Sequence of chain 1.A:
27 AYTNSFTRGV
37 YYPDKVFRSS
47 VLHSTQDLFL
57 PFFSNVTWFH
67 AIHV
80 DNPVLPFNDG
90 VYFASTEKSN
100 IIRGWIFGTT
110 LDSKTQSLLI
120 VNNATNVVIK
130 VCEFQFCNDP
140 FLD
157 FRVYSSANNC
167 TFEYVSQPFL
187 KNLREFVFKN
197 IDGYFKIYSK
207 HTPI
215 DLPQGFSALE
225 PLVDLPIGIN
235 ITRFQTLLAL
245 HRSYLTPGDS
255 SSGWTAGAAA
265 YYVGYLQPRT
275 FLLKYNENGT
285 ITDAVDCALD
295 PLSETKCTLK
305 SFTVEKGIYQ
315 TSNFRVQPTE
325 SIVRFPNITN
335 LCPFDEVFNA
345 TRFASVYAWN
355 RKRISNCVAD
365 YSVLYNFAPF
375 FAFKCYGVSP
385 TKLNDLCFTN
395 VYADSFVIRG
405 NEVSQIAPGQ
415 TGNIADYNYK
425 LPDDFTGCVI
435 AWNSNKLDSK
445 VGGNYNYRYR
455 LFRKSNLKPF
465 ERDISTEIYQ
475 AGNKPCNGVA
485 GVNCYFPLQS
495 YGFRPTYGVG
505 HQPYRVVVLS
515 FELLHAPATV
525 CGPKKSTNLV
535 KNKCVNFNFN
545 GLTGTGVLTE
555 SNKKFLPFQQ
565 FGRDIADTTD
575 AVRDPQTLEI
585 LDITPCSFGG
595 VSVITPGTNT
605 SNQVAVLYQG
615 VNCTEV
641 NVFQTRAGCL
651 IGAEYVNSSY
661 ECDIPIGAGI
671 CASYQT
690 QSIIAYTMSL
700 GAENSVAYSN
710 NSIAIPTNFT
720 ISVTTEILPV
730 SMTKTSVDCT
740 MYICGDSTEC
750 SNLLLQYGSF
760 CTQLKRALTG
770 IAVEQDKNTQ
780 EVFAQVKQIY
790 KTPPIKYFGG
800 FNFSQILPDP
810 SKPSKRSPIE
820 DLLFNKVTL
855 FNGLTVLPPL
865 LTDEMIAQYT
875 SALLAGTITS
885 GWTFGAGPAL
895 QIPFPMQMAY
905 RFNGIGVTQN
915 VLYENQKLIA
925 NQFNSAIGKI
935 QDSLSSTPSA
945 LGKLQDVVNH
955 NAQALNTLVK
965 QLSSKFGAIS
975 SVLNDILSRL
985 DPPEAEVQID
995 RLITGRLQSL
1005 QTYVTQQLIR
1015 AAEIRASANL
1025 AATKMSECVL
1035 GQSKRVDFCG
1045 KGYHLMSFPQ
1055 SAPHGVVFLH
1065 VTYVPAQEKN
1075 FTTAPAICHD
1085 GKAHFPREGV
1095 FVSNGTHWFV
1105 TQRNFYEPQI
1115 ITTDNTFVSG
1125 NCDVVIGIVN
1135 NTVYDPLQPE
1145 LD

A small-molecule ligand and the protein it binds are described below.
Small molecule (SMILES): CC(=O)N[C@@H]1[C@@H](O)[C@H](O)[C@@H](CO)O[C@H]1O

Binding-site contacts:
Ligand atom C1 contacts residue ASN234 of chain 1.A at 4.1 Å.
Ligand atom C1 contacts residue THR236 of chain 1.A at 3.5 Å.
Ligand atom N2 contacts residue ASN234 of chain 1.A at 3.5 Å (h-bond).
Ligand atom O7 contacts residue ASN234 of chain 1.A at 2.2 Å (h-bond).
Ligand atom C6 contacts residue THR236 of chain 1.A at 4.4 Å.
Ligand atom C7 contacts residue ASN234 of chain 1.A at 2.9 Å.
Ligand atom C5 contacts residue THR236 of chain 1.A at 4.5 Å.
Ligand atom C2 contacts residue ASN234 of chain 1.A at 3.5 Å.
Ligand atom C8 contacts residue ASN234 of chain 1.A at 3.9 Å.
Ligand atom O5 contacts residue THR236 of chain 1.A at 3.2 Å (h-bond).